Binding-site contacts:
Ligand atom C7 contacts residue ASN118 of chain 1.E at 3.5 Å.
Ligand atom C5 contacts residue ASN118 of chain 1.E at 3.6 Å.
Ligand atom N2 contacts residue ASN118 of chain 1.E at 2.9 Å (h-bond).
Ligand atom C4 contacts residue ASN118 of chain 1.E at 4.2 Å.
Ligand atom C3 contacts residue ASN118 of chain 1.E at 3.8 Å.
Ligand atom C1 contacts residue SER120 of chain 1.E at 3.6 Å.
Ligand atom C1 contacts residue ASN118 of chain 1.E at 1.4 Å.
Ligand atom C8 contacts residue VAL116 of chain 1.E at 4.4 Å (hydrophobic).
Ligand atom O6 contacts residue SER120 of chain 1.E at 4.3 Å.
Ligand atom O7 contacts residue VAL116 of chain 1.E at 4.1 Å.
Ligand atom O5 contacts residue ASN118 of chain 1.E at 2.3 Å (h-bond).
Ligand atom C6 contacts residue SER120 of chain 1.E at 3.4 Å.
Ligand atom C2 contacts residue ASN118 of chain 1.E at 2.5 Å.
Ligand atom C5 contacts residue SER120 of chain 1.E at 3.4 Å.
Ligand atom O5 contacts residue SER120 of chain 1.E at 2.8 Å (h-bond).
Ligand atom O7 contacts residue ASN118 of chain 1.E at 3.7 Å.

Sequence of chain 1.E:
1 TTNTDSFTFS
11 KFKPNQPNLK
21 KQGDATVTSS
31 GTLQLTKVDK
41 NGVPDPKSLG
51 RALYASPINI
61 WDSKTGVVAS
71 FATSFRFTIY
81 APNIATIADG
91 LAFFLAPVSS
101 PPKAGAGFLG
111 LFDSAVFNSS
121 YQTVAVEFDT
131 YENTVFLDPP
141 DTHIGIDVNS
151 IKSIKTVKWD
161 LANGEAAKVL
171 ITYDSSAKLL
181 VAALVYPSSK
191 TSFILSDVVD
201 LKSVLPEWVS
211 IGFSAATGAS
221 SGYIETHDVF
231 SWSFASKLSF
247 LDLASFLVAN

The small molecule below binds the protein below.
Small molecule (SMILES): CC(=O)N[C@H]1[C@H](O[C@H]2[C@H](O[C@@H]3O[C@@H](C)[C@@H](O)[C@@H](O)[C@@H]3O)[C@@H](NC(C)=O)CO[C@@H]2CO)O[C@H](CO)[C@@H](O[C@@H]2O[C@H](CO)[C@@H](O)[C@H](O)[C@@H]2O)[C@@H]1O